Sequence of chain 57.D:
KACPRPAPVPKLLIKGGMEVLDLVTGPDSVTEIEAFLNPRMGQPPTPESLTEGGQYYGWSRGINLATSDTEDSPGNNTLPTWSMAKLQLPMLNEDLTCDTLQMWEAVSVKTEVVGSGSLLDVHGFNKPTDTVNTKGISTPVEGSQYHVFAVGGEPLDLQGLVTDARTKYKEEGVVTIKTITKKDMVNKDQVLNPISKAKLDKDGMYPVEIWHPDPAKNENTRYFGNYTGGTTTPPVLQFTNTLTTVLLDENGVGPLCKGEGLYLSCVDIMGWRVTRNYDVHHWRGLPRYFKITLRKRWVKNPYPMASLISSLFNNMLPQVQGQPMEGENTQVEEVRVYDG

Binding-site contacts:
Ligand atom O3 contacts residue GLY78 of chain 57.C at 3.5 Å.
Ligand atom C3 contacts residue GLY78 of chain 57.C at 4.1 Å.
Ligand atom O1A contacts residue TYR72 of chain 57.C at 4.0 Å.
Ligand atom C4 contacts residue GLY78 of chain 57.C at 3.5 Å.
Ligand atom O4 contacts residue TYR72 of chain 57.C at 4.0 Å.
Ligand atom C3 contacts residue ARG77 of chain 57.C at 4.3 Å.
Ligand atom O4 contacts residue ILE79 of chain 57.C at 3.9 Å.
Ligand atom O6 contacts residue ASN93 of chain 57.C at 4.3 Å.
Ligand atom O8 contacts residue TYR72 of chain 57.C at 4.0 Å.
Ligand atom C10 contacts residue TYR72 of chain 57.C at 4.0 Å (hydrophobic).
Ligand atom C1 contacts residue TYR72 of chain 57.C at 4.3 Å (hydrophobic).
Ligand atom O1A contacts residue ARG77 of chain 57.C at 2.9 Å (salt-bridge).
Ligand atom O1A contacts residue GLY78 of chain 57.C at 3.1 Å (h-bond).
Ligand atom C7 contacts residue TYR72 of chain 57.C at 4.3 Å (hydrophobic).
Ligand atom O4 contacts residue GLY78 of chain 57.C at 3.4 Å.
Ligand atom O1B contacts residue SER89 of chain 57.C at 4.4 Å.
Ligand atom C8 contacts residue ARG77 of chain 57.C at 4.4 Å.
Ligand atom O1B contacts residue TYR72 of chain 57.C at 4.2 Å.
Ligand atom O4 contacts residue ASN80 of chain 57.C at 4.4 Å.
Ligand atom C4 contacts residue TYR72 of chain 57.C at 3.5 Å (hydrophobic).
Ligand atom C6 contacts residue ASN93 of chain 57.C at 3.9 Å.
Ligand atom O4 contacts residue THR291 of chain 57.C at 3.9 Å.
Ligand atom C3 contacts residue HIS298 of chain 57.C at 4.0 Å.
Ligand atom C3 contacts residue GLY78 of chain 57.C at 3.8 Å.
Ligand atom C6 contacts residue TYR72 of chain 57.C at 3.7 Å (hydrophobic).
Ligand atom O10 contacts residue ASN293 of chain 57.C at 4.5 Å.
Ligand atom C11 contacts residue TYR72 of chain 57.C at 4.2 Å (hydrophobic).
Ligand atom C4 contacts residue HIS298 of chain 57.C at 3.9 Å.
Ligand atom C1 contacts residue ARG77 of chain 57.C at 3.4 Å.
Ligand atom C1 contacts residue GLY78 of chain 57.C at 4.0 Å.
Ligand atom C2 contacts residue GLY78 of chain 57.C at 4.0 Å.
Ligand atom O1B contacts residue ARG77 of chain 57.C at 3.1 Å (salt-bridge).
Ligand atom O4 contacts residue HIS298 of chain 57.C at 3.1 Å (h-bond).
Ligand atom C5 contacts residue TYR72 of chain 57.C at 3.5 Å (hydrophobic).
Ligand atom O8 contacts residue ARG77 of chain 57.C at 3.5 Å (salt-bridge).
Ligand atom C11 contacts residue ASP85 of chain 57.D at 4.0 Å.
Ligand atom N5 contacts residue TYR72 of chain 57.C at 2.9 Å (h-bond).

Sequence of chain 57.C:
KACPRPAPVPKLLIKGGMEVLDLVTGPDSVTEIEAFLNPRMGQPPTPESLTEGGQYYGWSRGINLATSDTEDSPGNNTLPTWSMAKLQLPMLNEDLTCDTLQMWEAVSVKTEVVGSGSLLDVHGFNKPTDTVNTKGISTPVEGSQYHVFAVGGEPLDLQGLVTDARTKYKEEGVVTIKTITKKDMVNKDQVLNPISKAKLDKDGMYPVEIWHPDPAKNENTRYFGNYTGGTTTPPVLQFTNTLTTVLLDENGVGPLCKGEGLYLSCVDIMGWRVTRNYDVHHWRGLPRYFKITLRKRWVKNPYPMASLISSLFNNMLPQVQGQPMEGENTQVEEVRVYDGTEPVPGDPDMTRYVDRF

The small molecule below binds the protein below.
Small molecule (SMILES): CC(=O)N[C@@H]1[C@@H](O[C@@H]2O[C@H](CO)[C@H](O)[C@H](O[C@]3(C(=O)O)C[C@H](O)[C@@H](NC(C)=O)[C@H]([C@H](O)[C@H](O)CO)O3)[C@H]2O)[C@H](O)[C@@H](CO[C@]2(C(=O)O)C[C@H](O)[C@@H](NC(C)=O)[C@H]([C@H](O)[C@H](O)CO)O2)O[C@H]1O